This protein binds this small molecule.
Small molecule (SMILES): CC(=O)N[C@@H]1[C@@H](O)[C@H](O)[C@@H](CO)O[C@H]1O

Sequence of chain 1.B:
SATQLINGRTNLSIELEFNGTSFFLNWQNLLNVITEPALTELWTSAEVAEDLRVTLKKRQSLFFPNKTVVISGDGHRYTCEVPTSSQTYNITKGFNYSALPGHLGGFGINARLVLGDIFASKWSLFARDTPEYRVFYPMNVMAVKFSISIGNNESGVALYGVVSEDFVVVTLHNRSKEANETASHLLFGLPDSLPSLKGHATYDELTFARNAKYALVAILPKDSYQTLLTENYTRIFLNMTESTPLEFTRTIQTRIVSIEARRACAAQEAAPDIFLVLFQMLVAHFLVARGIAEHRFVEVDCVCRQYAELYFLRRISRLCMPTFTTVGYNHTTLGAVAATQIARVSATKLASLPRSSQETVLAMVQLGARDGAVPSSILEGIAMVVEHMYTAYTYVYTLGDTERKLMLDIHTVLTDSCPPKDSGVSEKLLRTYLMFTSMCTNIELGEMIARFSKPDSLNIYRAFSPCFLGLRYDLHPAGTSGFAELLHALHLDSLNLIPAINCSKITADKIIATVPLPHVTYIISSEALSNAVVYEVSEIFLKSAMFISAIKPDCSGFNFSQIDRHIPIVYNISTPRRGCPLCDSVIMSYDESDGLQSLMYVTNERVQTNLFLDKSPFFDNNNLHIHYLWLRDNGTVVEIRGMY

Binding-site contacts:
Ligand atom C2 contacts residue ARG665 of chain 1.B at 4.3 Å.
Ligand atom C7 contacts residue ARG665 of chain 1.B at 4.4 Å.
Ligand atom C2 contacts residue ASN667 of chain 1.B at 2.5 Å.
Ligand atom O5 contacts residue ARG665 of chain 1.B at 4.0 Å.
Ligand atom N2 contacts residue ARG665 of chain 1.B at 4.5 Å.
Ligand atom O5 contacts residue ASN667 of chain 1.B at 2.4 Å (h-bond).
Ligand atom C1 contacts residue ASN667 of chain 1.B at 1.4 Å.
Ligand atom O7 contacts residue TRP663 of chain 1.B at 3.2 Å.
Ligand atom C7 contacts residue TRP663 of chain 1.B at 4.3 Å (hydrophobic).
Ligand atom C8 contacts residue PRO614 of chain 1.B at 3.6 Å (hydrophobic).
Ligand atom C7 contacts residue ASN667 of chain 1.B at 4.0 Å.
Ligand atom O7 contacts residue ARG665 of chain 1.B at 4.2 Å.
Ligand atom C4 contacts residue ASN667 of chain 1.B at 4.2 Å.
Ligand atom O7 contacts residue PRO614 of chain 1.B at 3.5 Å (h-bond).
Ligand atom C7 contacts residue PRO614 of chain 1.B at 4.0 Å (hydrophobic).
Ligand atom C1 contacts residue ARG665 of chain 1.B at 4.2 Å.
Ligand atom C3 contacts residue ASN667 of chain 1.B at 3.8 Å.
Ligand atom N2 contacts residue ASN667 of chain 1.B at 2.9 Å (h-bond).
Ligand atom C5 contacts residue ASN667 of chain 1.B at 3.6 Å.